This small molecule binds to this protein.
Small molecule (SMILES): CC(=O)N[C@H]1[C@H](OC[C@H]2O[C@@H](O)[C@H](O)[C@@H](O)[C@H]2O)O[C@H](CO)[C@@H](O)[C@@H]1O

Sequence of chain 1.A:
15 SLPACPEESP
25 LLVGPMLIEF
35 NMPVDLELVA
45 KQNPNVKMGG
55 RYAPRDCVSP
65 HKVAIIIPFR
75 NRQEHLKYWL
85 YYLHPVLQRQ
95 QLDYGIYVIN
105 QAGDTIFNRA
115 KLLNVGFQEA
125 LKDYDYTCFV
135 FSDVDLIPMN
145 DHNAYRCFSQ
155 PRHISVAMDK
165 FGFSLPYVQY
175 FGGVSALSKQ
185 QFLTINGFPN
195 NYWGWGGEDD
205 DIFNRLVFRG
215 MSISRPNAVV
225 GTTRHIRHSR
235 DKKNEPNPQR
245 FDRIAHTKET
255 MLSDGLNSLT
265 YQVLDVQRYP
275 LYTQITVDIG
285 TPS

Binding-site contacts:
Ligand atom C3 contacts residue TYR171 of chain 1.A at 3.7 Å (hydrophobic).
Ligand atom O6 contacts residue TRP199 of chain 1.A at 3.7 Å.
Ligand atom C7 contacts residue GLY201 of chain 1.A at 3.5 Å.
Ligand atom C2 contacts residue TYR171 of chain 1.A at 4.0 Å (hydrophobic).
Ligand atom O3 contacts residue ASP203 of chain 1.A at 2.7 Å (salt-bridge).
Ligand atom O3 contacts residue GOL1 of chain 1.I at 3.3 Å.
Ligand atom O4 contacts residue GOL1 of chain 1.I at 3.2 Å.
Ligand atom C2 contacts residue ASP204 of chain 1.A at 3.9 Å.
Ligand atom C4 contacts residue ASP203 of chain 1.A at 3.6 Å.
Ligand atom C1 contacts residue TYR171 of chain 1.A at 4.1 Å (hydrophobic).
Ligand atom O3 contacts residue GLY201 of chain 1.A at 2.8 Å (h-bond).
Ligand atom C3 contacts residue GLY201 of chain 1.A at 4.0 Å.
Ligand atom C3 contacts residue GOL1 of chain 1.I at 4.1 Å.
Ligand atom C1 contacts residue TYR171 of chain 1.A at 3.7 Å (hydrophobic).
Ligand atom C6 contacts residue TYR174 of chain 1.A at 3.7 Å (hydrophobic).
Ligand atom O5 contacts residue TYR171 of chain 1.A at 3.9 Å.
Ligand atom C8 contacts residue GLY201 of chain 1.A at 3.4 Å.
Ligand atom C2 contacts residue TRP199 of chain 1.A at 4.1 Å (hydrophobic).
Ligand atom O3 contacts residue PHE245 of chain 1.A at 3.5 Å.
Ligand atom O6 contacts residue PHE165 of chain 1.A at 3.7 Å.
Ligand atom C8 contacts residue ILE248 of chain 1.A at 4.0 Å (hydrophobic).
Ligand atom C3 contacts residue ASP204 of chain 1.A at 4.0 Å.
Ligand atom N2 contacts residue TYR171 of chain 1.A at 4.0 Å.
Ligand atom N2 contacts residue GLY201 of chain 1.A at 3.7 Å.
Ligand atom C5 contacts residue TYR174 of chain 1.A at 3.9 Å (hydrophobic).
Ligand atom O7 contacts residue ARG244 of chain 1.A at 2.9 Å (salt-bridge).
Ligand atom N2 contacts residue ASP204 of chain 1.A at 2.8 Å (salt-bridge).
Ligand atom O3 contacts residue GLY200 of chain 1.A at 3.5 Å.
Ligand atom O4 contacts residue ASP203 of chain 1.A at 2.6 Å (salt-bridge).
Ligand atom C4 contacts residue GOL1 of chain 1.I at 3.7 Å.
Ligand atom C6 contacts residue PHE165 of chain 1.A at 3.6 Å (hydrophobic).
Ligand atom C3 contacts residue ASP203 of chain 1.A at 3.4 Å.
Ligand atom O1 contacts residue TYR171 of chain 1.A at 3.7 Å.
Ligand atom C5 contacts residue TYR171 of chain 1.A at 3.9 Å (hydrophobic).
Ligand atom O7 contacts residue TRP199 of chain 1.A at 4.0 Å.
Ligand atom O7 contacts residue GLY201 of chain 1.A at 3.8 Å.
Ligand atom C7 contacts residue ARG244 of chain 1.A at 3.9 Å.
Ligand atom C8 contacts residue ASP204 of chain 1.A at 3.2 Å.
Ligand atom C7 contacts residue ASP204 of chain 1.A at 3.5 Å.
Ligand atom O4 contacts residue TYR174 of chain 1.A at 3.3 Å.